Binding-site contacts:
Ligand atom C4 contacts residue TYR295 of chain 1.B at 4.3 Å (hydrophobic).
Ligand atom C4 contacts residue FMN1 of chain 1.G at 3.6 Å.
Ligand atom O1' contacts residue TRP215 of chain 1.B at 4.5 Å.
Ligand atom C1' contacts residue HIS290 of chain 1.B at 3.5 Å.
Ligand atom O4 contacts residue TYR75 of chain 1.B at 3.0 Å (h-bond).
Ligand atom C3 contacts residue FMN1 of chain 1.G at 3.6 Å.
Ligand atom C2 contacts residue FMN1 of chain 1.G at 3.6 Å.
Ligand atom O4 contacts residue FMN1 of chain 1.G at 3.8 Å.
Ligand atom C6 contacts residue TRP215 of chain 1.B at 3.8 Å (hydrophobic).
Ligand atom C1 contacts residue TYR295 of chain 1.B at 3.5 Å (hydrophobic).
Ligand atom O1' contacts residue FMN1 of chain 1.G at 3.0 Å.
Ligand atom C5 contacts residue TYR295 of chain 1.B at 3.6 Å (hydrophobic).
Ligand atom C1' contacts residue ASN293 of chain 1.B at 2.9 Å.
Ligand atom C5 contacts residue THR136 of chain 1.B at 3.6 Å.
Ligand atom C4 contacts residue TYR75 of chain 1.B at 4.1 Å (hydrophobic).
Ligand atom C5 contacts residue TRP215 of chain 1.B at 4.1 Å (hydrophobic).
Ligand atom C1' contacts residue FMN1 of chain 1.G at 3.3 Å.
Ligand atom C3 contacts residue TYR75 of chain 1.B at 4.3 Å (hydrophobic).
Ligand atom C2 contacts residue TYR295 of chain 1.B at 4.2 Å (hydrophobic).
Ligand atom C1' contacts residue TYR295 of chain 1.B at 3.5 Å (hydrophobic).
Ligand atom O1' contacts residue HIS290 of chain 1.B at 2.4 Å (h-bond).
Ligand atom O1' contacts residue TYR295 of chain 1.B at 3.1 Å.
Ligand atom C6 contacts residue THR136 of chain 1.B at 4.1 Å.
Ligand atom O1' contacts residue ASN293 of chain 1.B at 3.2 Å (h-bond).
Ligand atom C5 contacts residue FMN1 of chain 1.G at 3.5 Å.
Ligand atom C2 contacts residue PHE349 of chain 1.B at 4.2 Å (hydrophobic).
Ligand atom C1 contacts residue FMN1 of chain 1.G at 3.3 Å.
Ligand atom C4 contacts residue THR136 of chain 1.B at 4.4 Å.
Ligand atom C6 contacts residue TYR295 of chain 1.B at 3.1 Å (hydrophobic).
Ligand atom C6 contacts residue FMN1 of chain 1.G at 3.3 Å.
Ligand atom O4 contacts residue THR136 of chain 1.B at 4.3 Å.
Ligand atom C1 contacts residue ASN293 of chain 1.B at 4.3 Å.

Sequence of chain 1.B:
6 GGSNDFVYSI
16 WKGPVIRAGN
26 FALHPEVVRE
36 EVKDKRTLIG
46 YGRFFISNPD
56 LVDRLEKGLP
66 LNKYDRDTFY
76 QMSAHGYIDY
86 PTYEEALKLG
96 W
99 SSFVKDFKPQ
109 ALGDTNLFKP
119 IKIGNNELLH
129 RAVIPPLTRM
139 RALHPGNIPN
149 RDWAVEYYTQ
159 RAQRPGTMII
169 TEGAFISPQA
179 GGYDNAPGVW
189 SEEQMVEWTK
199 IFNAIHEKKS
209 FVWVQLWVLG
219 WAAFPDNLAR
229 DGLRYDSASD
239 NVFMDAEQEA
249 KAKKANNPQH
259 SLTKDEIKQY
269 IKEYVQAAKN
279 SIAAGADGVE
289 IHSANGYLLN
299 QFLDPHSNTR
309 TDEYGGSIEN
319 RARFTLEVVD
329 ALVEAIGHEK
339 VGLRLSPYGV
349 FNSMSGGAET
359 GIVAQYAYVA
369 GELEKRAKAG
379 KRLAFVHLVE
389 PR

This protein binds this small molecule.
Small molecule (SMILES): O=Cc1ccc(O)cc1